Sequence of chain 1.B:
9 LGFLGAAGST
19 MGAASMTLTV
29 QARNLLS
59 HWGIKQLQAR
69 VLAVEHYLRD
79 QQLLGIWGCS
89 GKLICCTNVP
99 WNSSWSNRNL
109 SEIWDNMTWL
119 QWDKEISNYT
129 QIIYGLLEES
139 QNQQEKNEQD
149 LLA

Binding-site contacts:
Ligand atom C5 contacts residue ASN107 of chain 1.B at 3.8 Å.
Ligand atom O5 contacts residue GLU110 of chain 1.B at 3.9 Å.
Ligand atom N2 contacts residue ASN107 of chain 1.B at 3.0 Å (h-bond).
Ligand atom C6 contacts residue NAG1 of chain 1.X at 3.4 Å.
Ligand atom C3 contacts residue ASN107 of chain 1.B at 3.9 Å.
Ligand atom O7 contacts residue ASN107 of chain 1.B at 3.8 Å.
Ligand atom O5 contacts residue ASN107 of chain 1.B at 2.4 Å (h-bond).
Ligand atom C5 contacts residue NAG1 of chain 1.X at 3.3 Å.
Ligand atom C6 contacts residue ARG106 of chain 1.B at 4.4 Å.
Ligand atom N2 contacts residue SER109 of chain 1.B at 4.4 Å.
Ligand atom C7 contacts residue ASN107 of chain 1.B at 3.6 Å.
Ligand atom C6 contacts residue GLU110 of chain 1.B at 3.4 Å.
Ligand atom C1 contacts residue ASN107 of chain 1.B at 1.5 Å.
Ligand atom C4 contacts residue ASN107 of chain 1.B at 4.3 Å.
Ligand atom C2 contacts residue ASN107 of chain 1.B at 2.5 Å.
Ligand atom C8 contacts residue SER107 of chain 1.C at 3.6 Å.
Ligand atom C1 contacts residue NAG1 of chain 1.X at 4.1 Å.
Ligand atom C5 contacts residue GLU110 of chain 1.B at 3.7 Å.
Ligand atom O5 contacts residue NAG1 of chain 1.X at 3.8 Å.
Ligand atom C1 contacts residue SER109 of chain 1.B at 4.3 Å.

The small molecule below binds the protein below.
Small molecule (SMILES): CC(=O)N[C@H]1CO[C@H](CO[C@@H]2O[C@@H](C)[C@@H](O)[C@@H](O)[C@@H]2O)[C@@H](O)[C@@H]1O

Sequence of chain 1.C:
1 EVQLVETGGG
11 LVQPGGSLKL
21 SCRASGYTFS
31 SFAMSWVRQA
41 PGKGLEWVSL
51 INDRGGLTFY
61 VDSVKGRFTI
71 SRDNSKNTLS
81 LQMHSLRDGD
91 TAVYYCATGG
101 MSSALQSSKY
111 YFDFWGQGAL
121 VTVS